Sequence of chain 24.C:
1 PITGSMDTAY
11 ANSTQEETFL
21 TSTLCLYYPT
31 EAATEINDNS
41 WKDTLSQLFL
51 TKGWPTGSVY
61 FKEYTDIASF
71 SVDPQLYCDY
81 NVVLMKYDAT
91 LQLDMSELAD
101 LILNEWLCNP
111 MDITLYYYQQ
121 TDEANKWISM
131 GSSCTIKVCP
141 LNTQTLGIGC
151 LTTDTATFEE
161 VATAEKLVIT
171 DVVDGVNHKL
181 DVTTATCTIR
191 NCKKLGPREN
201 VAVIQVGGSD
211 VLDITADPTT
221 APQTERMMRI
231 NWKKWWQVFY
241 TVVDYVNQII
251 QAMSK

This protein binds this small molecule.
Small molecule (SMILES): CC(=O)N[C@H]1[C@H](O[C@H]2[C@H](O)[C@@H](NC(C)=O)CO[C@@H]2CO)O[C@H](CO)[C@@H](O)[C@@H]1O

Binding-site contacts:
Ligand atom O5 contacts residue ASN12 of chain 24.C at 2.7 Å (h-bond).
Ligand atom C7 contacts residue ASN12 of chain 24.C at 3.9 Å.
Ligand atom C2 contacts residue ASN12 of chain 24.C at 3.2 Å.
Ligand atom N2 contacts residue ASN12 of chain 24.C at 3.8 Å.
Ligand atom C1 contacts residue ASN12 of chain 24.C at 2.2 Å.
Ligand atom O7 contacts residue ASN12 of chain 24.C at 3.7 Å.
Ligand atom C5 contacts residue ASN12 of chain 24.C at 4.1 Å.